Sequence of chain 1.B:
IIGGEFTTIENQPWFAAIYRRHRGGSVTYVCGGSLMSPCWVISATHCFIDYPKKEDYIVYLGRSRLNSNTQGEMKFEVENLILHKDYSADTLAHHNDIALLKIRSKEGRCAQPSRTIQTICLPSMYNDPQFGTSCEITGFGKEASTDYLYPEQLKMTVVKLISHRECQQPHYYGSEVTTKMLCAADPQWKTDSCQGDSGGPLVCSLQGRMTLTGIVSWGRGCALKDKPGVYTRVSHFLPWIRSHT

Binding-site contacts:
Ligand atom CD contacts residue ASN11 of chain 1.B at 3.5 Å.
Ligand atom CB contacts residue THR119 of chain 1.B at 3.6 Å.
Ligand atom O contacts residue CYS121 of chain 1.B at 3.1 Å (h-bond).
Ligand atom CE contacts residue TRP14 of chain 1.B at 3.6 Å (hydrophobic).
Ligand atom O contacts residue TRP14 of chain 1.B at 3.4 Å.
Ligand atom CG contacts residue TRP14 of chain 1.B at 3.6 Å (hydrophobic).
Ligand atom CD1 contacts residue PRO113 of chain 1.B at 3.7 Å (hydrophobic).
Ligand atom CA contacts residue THR119 of chain 1.B at 3.1 Å.
Ligand atom O contacts residue PRO113 of chain 1.B at 3.2 Å.
Ligand atom CB contacts residue THR119 of chain 1.B at 3.7 Å.
Ligand atom CB contacts residue CYS121 of chain 1.B at 3.0 Å (hydrophobic).
Ligand atom CB contacts residue GLN118 of chain 1.B at 3.4 Å.
Ligand atom C contacts residue GLN118 of chain 1.B at 3.6 Å.
Ligand atom C contacts residue TRP14 of chain 1.B at 3.5 Å (hydrophobic).
Ligand atom N contacts residue THR119 of chain 1.B at 2.8 Å (h-bond).
Ligand atom NZ contacts residue ASN11 of chain 1.B at 2.8 Å (h-bond).
Ligand atom C contacts residue CYS121 of chain 1.B at 3.3 Å (hydrophobic).
Ligand atom CE contacts residue ASN11 of chain 1.B at 3.2 Å.
Ligand atom N contacts residue GLN118 of chain 1.B at 2.9 Å (h-bond).
Ligand atom CZ contacts residue GLN112 of chain 1.B at 3.4 Å.
Ligand atom CD1 contacts residue PRO38 of chain 1.B at 3.7 Å (hydrophobic).
Ligand atom CE1 contacts residue PRO38 of chain 1.B at 3.6 Å (hydrophobic).
Ligand atom O contacts residue GLN118 of chain 1.B at 3.0 Å.
Ligand atom C contacts residue PRO113 of chain 1.B at 3.7 Å (hydrophobic).
Ligand atom CB contacts residue ILE120 of chain 1.B at 3.5 Å (hydrophobic).
Ligand atom CE2 contacts residue PRO113 of chain 1.B at 3.4 Å (hydrophobic).
Ligand atom N contacts residue THR119 of chain 1.B at 3.5 Å (h-bond).
Ligand atom CE1 contacts residue PRO113 of chain 1.B at 3.5 Å (hydrophobic).
Ligand atom CD2 contacts residue THR119 of chain 1.B at 3.6 Å.
Ligand atom CD2 contacts residue GLN118 of chain 1.B at 3.3 Å.
Ligand atom CA contacts residue GLN118 of chain 1.B at 3.3 Å.
Ligand atom C contacts residue GLN118 of chain 1.B at 3.6 Å.
Ligand atom CA contacts residue TRP14 of chain 1.B at 3.6 Å (hydrophobic).
Ligand atom CE1 contacts residue ALA111 of chain 1.B at 3.6 Å (hydrophobic).
Ligand atom CZ contacts residue PRO113 of chain 1.B at 3.3 Å (hydrophobic).
Ligand atom C contacts residue THR119 of chain 1.B at 3.4 Å.
Ligand atom CZ contacts residue ALA111 of chain 1.B at 3.7 Å (hydrophobic).
Ligand atom SG contacts residue CYS121 of chain 1.B at 2.0 Å (h-bond).
Ligand atom NZ contacts residue GLU136 of chain 1.B at 3.0 Å (salt-bridge).
Ligand atom C contacts residue PRO113 of chain 1.B at 3.6 Å (hydrophobic).

The small molecule below binds the protein below.
Small molecule (SMILES): CC(C)C[C@H](N)C(=O)N[C@@H](CCCC[NH3+])C(=O)N[C@@H](Cc1ccccc1)C(=O)N[C@@H](CCC(N)=O)C(=O)N[C@@H](CS)C(=O)NCC(=O)N[C@@H](CCC(N)=O)C(=O)N[C@@H](CCCC[NH3+])C(=O)N[C@H](C=O)[C@@H](C)O